Binding-site contacts:
Ligand atom C30 contacts residue ILE49 of chain 1.A at 3.6 Å (hydrophobic).
Ligand atom N22 contacts residue GLY46 of chain 1.A at 3.5 Å.
Ligand atom CL3 contacts residue LEU87 of chain 1.A at 3.5 Å.
Ligand atom C6 contacts residue O4B1 of chain 1.E at 3.8 Å.
Ligand atom C84 contacts residue ILE49 of chain 1.A at 3.7 Å (hydrophobic).
Ligand atom C44 contacts residue O4B1 of chain 1.G at 3.7 Å.
Ligand atom N22 contacts residue MET42 of chain 1.A at 2.8 Å (h-bond).
Ligand atom CL2 contacts residue LEU87 of chain 1.A at 3.7 Å.
Ligand atom C47 contacts residue HIS43 of chain 1.A at 3.4 Å.
Ligand atom C70 contacts residue TYR55 of chain 1.A at 3.6 Å (hydrophobic).
Ligand atom C47 contacts residue O4B1 of chain 1.E at 3.4 Å.
Ligand atom O76 contacts residue MET50 of chain 1.A at 3.5 Å.
Ligand atom C86 contacts residue GLY46 of chain 1.A at 3.6 Å.
Ligand atom C82 contacts residue GLN60 of chain 1.A at 3.4 Å.
Ligand atom O49 contacts residue O4B1 of chain 1.E at 3.4 Å.
Ligand atom C26 contacts residue VAL81 of chain 1.A at 3.7 Å (hydrophobic).
Ligand atom C31 contacts residue GLY46 of chain 1.A at 3.6 Å.
Ligand atom C44 contacts residue O4B1 of chain 1.E at 3.6 Å.
Ligand atom C24 contacts residue MET42 of chain 1.A at 3.5 Å (hydrophobic).
Ligand atom O35 contacts residue O4B1 of chain 1.G at 3.6 Å.
Ligand atom C52 contacts residue O4B1 of chain 1.G at 3.7 Å.
Ligand atom O48 contacts residue HIS43 of chain 1.A at 2.8 Å (h-bond).
Ligand atom C31 contacts residue MET42 of chain 1.A at 3.6 Å (hydrophobic).
Ligand atom O35 contacts residue MET42 of chain 1.A at 3.5 Å (h-bond).
Ligand atom C40 contacts residue O4B1 of chain 1.G at 3.7 Å.
Ligand atom O35 contacts residue HIS43 of chain 1.A at 3.2 Å.
Ligand atom C28 contacts residue ILE49 of chain 1.A at 3.6 Å (hydrophobic).
Ligand atom C38 contacts residue O4B1 of chain 1.G at 3.6 Å.
Ligand atom C90 contacts residue NA1 of chain 1.I at 3.7 Å.
Ligand atom C90 contacts residue O4B1 of chain 1.E at 3.5 Å.
Ligand atom O48 contacts residue LYS39 of chain 1.A at 3.7 Å.
Ligand atom C77 contacts residue MET50 of chain 1.A at 3.7 Å (hydrophobic).
Ligand atom C4 contacts residue O4B1 of chain 1.E at 3.6 Å.
Ligand atom C31 contacts residue LEU45 of chain 1.A at 3.6 Å (hydrophobic).
Ligand atom C15 contacts residue O4B1 of chain 1.E at 3.6 Å.
Ligand atom C45 contacts residue HIS43 of chain 1.A at 3.7 Å.
Ligand atom C42 contacts residue O4B1 of chain 1.G at 3.5 Å.
Ligand atom C21 contacts residue MET42 of chain 1.A at 3.8 Å (hydrophobic).
Ligand atom C24 contacts residue GLY46 of chain 1.A at 3.7 Å.
Ligand atom C6 contacts residue VAL81 of chain 1.A at 3.5 Å (hydrophobic).

The protein below binds the small molecule below.
Small molecule (SMILES): C[C@@H](c1ccc(Cl)cc1Cl)n1cnc(-c2ccccc2)c1-c1c(C(=O)Nc2cc(C(=O)O)ccc2N2CCC(N3CCCOC3=O)CC2)[nH]c2cc(Cl)ccc12

Sequence of chain 1.A:
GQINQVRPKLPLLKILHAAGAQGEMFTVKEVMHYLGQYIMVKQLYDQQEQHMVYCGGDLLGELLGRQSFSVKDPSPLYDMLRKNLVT